Sequence of chain 1.A:
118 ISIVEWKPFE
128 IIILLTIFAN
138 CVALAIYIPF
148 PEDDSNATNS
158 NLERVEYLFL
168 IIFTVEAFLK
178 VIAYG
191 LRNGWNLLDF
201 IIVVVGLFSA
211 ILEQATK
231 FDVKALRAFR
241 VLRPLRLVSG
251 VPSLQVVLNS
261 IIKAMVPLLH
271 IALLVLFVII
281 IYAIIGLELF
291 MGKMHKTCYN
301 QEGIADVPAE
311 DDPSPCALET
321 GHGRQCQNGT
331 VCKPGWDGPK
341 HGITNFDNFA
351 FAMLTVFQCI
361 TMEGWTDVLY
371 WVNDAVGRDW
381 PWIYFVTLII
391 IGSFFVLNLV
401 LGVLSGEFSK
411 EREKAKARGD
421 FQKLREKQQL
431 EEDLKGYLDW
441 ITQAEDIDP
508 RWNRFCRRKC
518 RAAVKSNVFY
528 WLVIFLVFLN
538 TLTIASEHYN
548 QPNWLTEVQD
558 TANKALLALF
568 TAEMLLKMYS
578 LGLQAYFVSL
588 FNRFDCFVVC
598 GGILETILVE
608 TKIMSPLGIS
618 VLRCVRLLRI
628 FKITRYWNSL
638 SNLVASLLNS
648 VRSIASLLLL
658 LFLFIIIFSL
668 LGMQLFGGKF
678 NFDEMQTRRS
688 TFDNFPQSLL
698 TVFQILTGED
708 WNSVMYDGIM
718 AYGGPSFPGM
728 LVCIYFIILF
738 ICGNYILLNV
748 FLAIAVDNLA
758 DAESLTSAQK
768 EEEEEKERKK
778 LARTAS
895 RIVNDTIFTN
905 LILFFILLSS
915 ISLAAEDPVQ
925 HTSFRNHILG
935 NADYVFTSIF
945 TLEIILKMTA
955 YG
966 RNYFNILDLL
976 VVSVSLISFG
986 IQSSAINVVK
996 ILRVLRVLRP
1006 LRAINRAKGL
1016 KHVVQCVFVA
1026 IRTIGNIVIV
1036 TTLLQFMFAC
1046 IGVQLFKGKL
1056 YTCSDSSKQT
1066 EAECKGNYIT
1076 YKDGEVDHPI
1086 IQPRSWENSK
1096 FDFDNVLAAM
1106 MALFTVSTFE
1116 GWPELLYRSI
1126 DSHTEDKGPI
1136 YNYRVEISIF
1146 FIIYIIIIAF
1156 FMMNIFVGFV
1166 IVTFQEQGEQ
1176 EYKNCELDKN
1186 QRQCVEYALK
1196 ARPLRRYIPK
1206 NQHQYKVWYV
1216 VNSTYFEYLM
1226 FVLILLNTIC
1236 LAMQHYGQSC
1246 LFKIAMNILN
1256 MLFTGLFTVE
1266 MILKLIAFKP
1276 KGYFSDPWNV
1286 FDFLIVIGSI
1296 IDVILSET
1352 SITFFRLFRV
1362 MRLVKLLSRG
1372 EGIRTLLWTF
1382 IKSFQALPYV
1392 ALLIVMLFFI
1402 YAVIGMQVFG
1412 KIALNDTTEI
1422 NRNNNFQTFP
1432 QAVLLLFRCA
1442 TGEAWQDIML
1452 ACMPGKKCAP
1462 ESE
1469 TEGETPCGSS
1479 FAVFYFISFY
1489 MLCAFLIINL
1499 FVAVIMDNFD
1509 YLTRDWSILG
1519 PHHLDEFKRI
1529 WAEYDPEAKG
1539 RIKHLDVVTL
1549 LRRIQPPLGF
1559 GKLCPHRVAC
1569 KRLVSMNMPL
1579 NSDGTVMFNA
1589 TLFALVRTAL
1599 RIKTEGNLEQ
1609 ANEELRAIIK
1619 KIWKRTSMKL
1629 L

The small molecule below binds the protein below.
Small molecule (SMILES): CC(=O)N[C@@H]1[C@@H](O)[C@H](O)[C@@H](CO)O[C@H]1O

Binding-site contacts:
Ligand atom C1 contacts residue ASN1416 of chain 1.A at 1.4 Å.
Ligand atom C3 contacts residue ASN1416 of chain 1.A at 3.8 Å.
Ligand atom O7 contacts residue ASN1416 of chain 1.A at 4.3 Å.
Ligand atom C8 contacts residue GLN30 of chain 1.D at 4.3 Å.
Ligand atom C5 contacts residue ASN1416 of chain 1.A at 3.7 Å.
Ligand atom C2 contacts residue ASN1416 of chain 1.A at 2.5 Å.
Ligand atom N2 contacts residue ASN1416 of chain 1.A at 3.0 Å (h-bond).
Ligand atom C7 contacts residue ASN1416 of chain 1.A at 4.0 Å.
Ligand atom O7 contacts residue THR1418 of chain 1.A at 4.1 Å.
Ligand atom O5 contacts residue ASN1416 of chain 1.A at 2.4 Å (h-bond).
Ligand atom C4 contacts residue ASN1416 of chain 1.A at 4.3 Å.

Sequence of chain 1.D:
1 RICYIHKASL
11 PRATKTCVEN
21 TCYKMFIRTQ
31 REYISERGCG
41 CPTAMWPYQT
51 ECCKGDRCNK